Sequence of chain 1.A:
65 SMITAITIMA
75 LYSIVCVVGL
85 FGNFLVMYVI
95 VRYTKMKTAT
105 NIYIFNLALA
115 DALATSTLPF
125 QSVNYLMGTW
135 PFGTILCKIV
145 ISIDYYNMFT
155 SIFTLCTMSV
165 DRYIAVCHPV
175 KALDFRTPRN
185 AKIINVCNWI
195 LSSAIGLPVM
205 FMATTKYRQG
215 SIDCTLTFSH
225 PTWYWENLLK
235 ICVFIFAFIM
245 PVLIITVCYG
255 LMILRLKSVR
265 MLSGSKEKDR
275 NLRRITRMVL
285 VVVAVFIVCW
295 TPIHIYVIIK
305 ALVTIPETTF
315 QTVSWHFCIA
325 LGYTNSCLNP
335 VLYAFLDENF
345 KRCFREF

Sequence of chain 1.F:
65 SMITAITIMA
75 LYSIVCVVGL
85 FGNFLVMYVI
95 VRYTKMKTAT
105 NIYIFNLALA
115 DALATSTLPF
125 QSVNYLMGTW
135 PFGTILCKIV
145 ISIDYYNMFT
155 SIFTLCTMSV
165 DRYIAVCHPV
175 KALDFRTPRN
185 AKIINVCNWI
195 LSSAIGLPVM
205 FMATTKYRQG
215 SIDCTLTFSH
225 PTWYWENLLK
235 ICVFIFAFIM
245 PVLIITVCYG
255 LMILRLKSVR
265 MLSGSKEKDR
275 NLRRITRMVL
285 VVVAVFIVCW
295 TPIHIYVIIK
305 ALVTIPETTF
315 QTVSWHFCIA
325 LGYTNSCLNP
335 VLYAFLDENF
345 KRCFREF

A small-molecule ligand and the protein it binds are described below.
Small molecule (SMILES): CC(C)CCC[C@@H](C)[C@H]1CC[C@H]2[C@@H]3CC=C4C[C@@H](O)CC[C@]4(C)[C@H]3CC[C@]12C

Binding-site contacts:
Ligand atom C19 contacts residue CLR1 of chain 1.S at 4.4 Å.
Ligand atom O1 contacts residue CLR1 of chain 1.S at 4.4 Å.
Ligand atom C12 contacts residue VAL251 of chain 1.A at 3.7 Å (hydrophobic).
Ligand atom C10 contacts residue TYR167 of chain 1.A at 4.4 Å (hydrophobic).
Ligand atom C27 contacts residue LEU247 of chain 1.A at 3.7 Å (hydrophobic).
Ligand atom C5 contacts residue CLR1 of chain 1.S at 4.1 Å.
Ligand atom C18 contacts residue CLR1 of chain 1.S at 4.2 Å.
Ligand atom C26 contacts residue ILE243 of chain 1.F at 4.3 Å (hydrophobic).
Ligand atom C15 contacts residue ILE235 of chain 1.F at 3.7 Å (hydrophobic).
Ligand atom C22 contacts residue ILE248 of chain 1.A at 4.3 Å (hydrophobic).
Ligand atom C19 contacts residue TYR167 of chain 1.A at 3.3 Å (hydrophobic).
Ligand atom C21 contacts residue LEU247 of chain 1.A at 3.9 Å (hydrophobic).
Ligand atom C24 contacts residue ILE239 of chain 1.F at 3.7 Å (hydrophobic).
Ligand atom C7 contacts residue CLR1 of chain 1.S at 4.2 Å.
Ligand atom C25 contacts residue ILE239 of chain 1.F at 4.0 Å (hydrophobic).
Ligand atom C21 contacts residue VAL251 of chain 1.A at 3.8 Å (hydrophobic).
Ligand atom C11 contacts residue VAL251 of chain 1.A at 3.7 Å (hydrophobic).
Ligand atom C1 contacts residue LEU255 of chain 1.A at 3.9 Å (hydrophobic).
Ligand atom C16 contacts residue ILE235 of chain 1.F at 4.2 Å (hydrophobic).
Ligand atom C2 contacts residue TYR167 of chain 1.A at 3.9 Å (hydrophobic).
Ligand atom C25 contacts residue LEU247 of chain 1.A at 4.5 Å (hydrophobic).
Ligand atom C26 contacts residue ILE239 of chain 1.F at 3.8 Å (hydrophobic).
Ligand atom C18 contacts residue VAL251 of chain 1.A at 4.1 Å (hydrophobic).
Ligand atom C15 contacts residue CLR1 of chain 1.S at 3.9 Å.
Ligand atom C10 contacts residue LEU255 of chain 1.A at 4.5 Å (hydrophobic).
Ligand atom C6 contacts residue CLR1 of chain 1.S at 3.5 Å.
Ligand atom C5 contacts residue LEU306 of chain 1.F at 4.1 Å (hydrophobic).
Ligand atom C24 contacts residue LEU247 of chain 1.A at 4.3 Å (hydrophobic).
Ligand atom C4 contacts residue CLR1 of chain 1.S at 3.7 Å.
Ligand atom C19 contacts residue LEU255 of chain 1.A at 3.8 Å (hydrophobic).
Ligand atom C4 contacts residue LEU306 of chain 1.F at 3.9 Å (hydrophobic).
Ligand atom C2 contacts residue LEU255 of chain 1.A at 4.1 Å (hydrophobic).
Ligand atom C7 contacts residue LEU306 of chain 1.F at 4.5 Å (hydrophobic).
Ligand atom C11 contacts residue LEU255 of chain 1.A at 4.3 Å (hydrophobic).
Ligand atom C13 contacts residue VAL251 of chain 1.A at 4.5 Å (hydrophobic).
Ligand atom C6 contacts residue LEU306 of chain 1.F at 3.6 Å (hydrophobic).
Ligand atom C1 contacts residue TYR167 of chain 1.A at 4.5 Å (hydrophobic).